Binding-site contacts:
Ligand atom CA contacts residue ALA30 of chain 1.D at 4.3 Å (hydrophobic).
Ligand atom C contacts residue GLY28 of chain 1.D at 3.9 Å.
Ligand atom O contacts residue ASN374 of chain 1.C at 3.5 Å (h-bond).
Ligand atom C contacts residue ASN374 of chain 1.C at 4.0 Å.
Ligand atom CA contacts residue ASN374 of chain 1.C at 3.8 Å.
Ligand atom OXT contacts residue ALA30 of chain 1.D at 2.8 Å (h-bond).
Ligand atom OG1 contacts residue ILE375 of chain 1.C at 3.1 Å (h-bond).
Ligand atom CA contacts residue SER24 of chain 1.D at 4.3 Å.
Ligand atom CB contacts residue GLN49 of chain 1.D at 3.4 Å.
Ligand atom CG2 contacts residue ASP25 of chain 1.D at 4.1 Å.
Ligand atom C contacts residue ALA30 of chain 1.D at 3.9 Å (hydrophobic).
Ligand atom O contacts residue ILE375 of chain 1.C at 3.1 Å (h-bond).
Ligand atom C contacts residue LYS26 of chain 1.D at 3.0 Å.
Ligand atom OG1 contacts residue GLN49 of chain 1.D at 2.6 Å (h-bond).
Ligand atom CB contacts residue ALA30 of chain 1.D at 3.8 Å (hydrophobic).
Ligand atom O contacts residue LYS26 of chain 1.D at 3.4 Å (salt-bridge).
Ligand atom N contacts residue LYS26 of chain 1.D at 3.7 Å.
Ligand atom N contacts residue ASP25 of chain 1.D at 2.7 Å (salt-bridge).
Ligand atom CA contacts residue LYS26 of chain 1.D at 3.1 Å.
Ligand atom CG2 contacts residue SER24 of chain 1.D at 4.1 Å.
Ligand atom N contacts residue GLN49 of chain 1.D at 4.3 Å.
Ligand atom C contacts residue PRO27 of chain 1.D at 4.1 Å (hydrophobic).
Ligand atom OXT contacts residue GLU29 of chain 1.D at 3.0 Å (salt-bridge).
Ligand atom CA contacts residue ASP25 of chain 1.D at 3.9 Å.
Ligand atom CG2 contacts residue GLN49 of chain 1.D at 3.2 Å.
Ligand atom CG2 contacts residue ILE375 of chain 1.C at 4.2 Å (hydrophobic).
Ligand atom CB contacts residue ILE375 of chain 1.C at 3.8 Å (hydrophobic).
Ligand atom C contacts residue GLU29 of chain 1.D at 4.0 Å.
Ligand atom OG1 contacts residue ALA30 of chain 1.D at 3.6 Å.
Ligand atom N contacts residue ASN374 of chain 1.C at 2.9 Å (h-bond).
Ligand atom OXT contacts residue GLY28 of chain 1.D at 3.4 Å (h-bond).
Ligand atom OXT contacts residue PRO27 of chain 1.D at 4.1 Å.
Ligand atom N contacts residue ILE375 of chain 1.C at 2.6 Å (h-bond).
Ligand atom O contacts residue PRO27 of chain 1.D at 3.7 Å.
Ligand atom C contacts residue ILE375 of chain 1.C at 4.1 Å (hydrophobic).
Ligand atom CG2 contacts residue THR59 of chain 1.D at 3.7 Å.
Ligand atom CA contacts residue ILE375 of chain 1.C at 3.7 Å (hydrophobic).
Ligand atom OXT contacts residue LYS26 of chain 1.D at 3.3 Å (salt-bridge).
Ligand atom CG2 contacts residue ILE23 of chain 1.D at 4.2 Å (hydrophobic).
Ligand atom O contacts residue GLY28 of chain 1.D at 3.9 Å.

Sequence of chain 1.D:
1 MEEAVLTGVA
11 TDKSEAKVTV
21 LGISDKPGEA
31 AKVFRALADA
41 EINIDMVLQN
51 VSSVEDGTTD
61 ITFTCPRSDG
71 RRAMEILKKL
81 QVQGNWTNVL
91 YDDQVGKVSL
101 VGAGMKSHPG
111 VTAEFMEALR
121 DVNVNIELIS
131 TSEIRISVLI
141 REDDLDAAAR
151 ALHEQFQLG

Sequence of chain 1.C:
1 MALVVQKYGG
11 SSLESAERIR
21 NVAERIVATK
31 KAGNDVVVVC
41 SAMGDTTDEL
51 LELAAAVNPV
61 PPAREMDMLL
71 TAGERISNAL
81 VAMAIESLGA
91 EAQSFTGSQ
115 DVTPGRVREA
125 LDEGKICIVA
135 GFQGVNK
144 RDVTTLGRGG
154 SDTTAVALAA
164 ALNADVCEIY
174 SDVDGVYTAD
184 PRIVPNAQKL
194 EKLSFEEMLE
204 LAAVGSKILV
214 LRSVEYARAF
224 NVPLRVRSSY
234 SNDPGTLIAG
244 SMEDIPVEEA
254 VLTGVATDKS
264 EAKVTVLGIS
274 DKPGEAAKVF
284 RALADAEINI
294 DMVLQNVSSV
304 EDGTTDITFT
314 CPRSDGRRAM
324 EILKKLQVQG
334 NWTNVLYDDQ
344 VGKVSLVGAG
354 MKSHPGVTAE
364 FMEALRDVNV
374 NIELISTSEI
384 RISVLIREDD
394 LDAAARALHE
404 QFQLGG

A protein and the small-molecule ligand that binds it are described below.
Small molecule (SMILES): C[C@@H](O)[C@H](N)C(=O)O